Sequence of chain 1.A:
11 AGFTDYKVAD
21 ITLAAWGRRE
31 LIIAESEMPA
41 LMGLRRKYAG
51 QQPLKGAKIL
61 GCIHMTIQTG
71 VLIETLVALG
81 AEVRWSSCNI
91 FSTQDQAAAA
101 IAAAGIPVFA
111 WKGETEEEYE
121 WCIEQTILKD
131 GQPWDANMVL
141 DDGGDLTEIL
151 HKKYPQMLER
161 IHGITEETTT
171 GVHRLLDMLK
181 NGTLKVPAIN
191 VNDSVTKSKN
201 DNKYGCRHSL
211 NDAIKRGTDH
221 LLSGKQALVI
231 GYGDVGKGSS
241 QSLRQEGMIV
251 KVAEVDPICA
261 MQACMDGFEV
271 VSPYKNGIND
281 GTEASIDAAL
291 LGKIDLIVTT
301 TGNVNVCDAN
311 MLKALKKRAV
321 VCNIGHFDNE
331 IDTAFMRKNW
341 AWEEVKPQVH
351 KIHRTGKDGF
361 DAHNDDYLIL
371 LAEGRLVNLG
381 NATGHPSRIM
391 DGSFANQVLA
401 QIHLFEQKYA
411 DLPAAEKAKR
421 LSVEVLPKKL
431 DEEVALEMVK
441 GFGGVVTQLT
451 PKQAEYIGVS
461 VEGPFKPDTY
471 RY

Binding-site contacts:
Ligand atom C06 contacts residue VAL18 of chain 1.A at 3.1 Å (hydrophobic).
Ligand atom N01 contacts residue GLU118 of chain 1.A at 2.8 Å (salt-bridge).
Ligand atom C02 contacts residue GLU118 of chain 1.A at 3.9 Å.
Ligand atom C07 contacts residue ALA19 of chain 1.A at 3.6 Å (hydrophobic).
Ligand atom C07 contacts residue VAL18 of chain 1.A at 3.6 Å (hydrophobic).
Ligand atom O08 contacts residue TRP111 of chain 1.A at 4.3 Å.
Ligand atom C05 contacts residue TRP111 of chain 1.A at 3.6 Å (hydrophobic).
Ligand atom N01 contacts residue TRP111 of chain 1.A at 4.5 Å.
Ligand atom C06 contacts residue ALA19 of chain 1.A at 4.1 Å (hydrophobic).
Ligand atom C05 contacts residue LYS17 of chain 1.A at 3.5 Å.
Ligand atom C06 contacts residue LYS17 of chain 1.A at 4.0 Å.
Ligand atom C04 contacts residue TRP111 of chain 1.A at 4.0 Å (hydrophobic).
Ligand atom C05 contacts residue VAL18 of chain 1.A at 4.5 Å (hydrophobic).
Ligand atom C02 contacts residue TRP111 of chain 1.A at 4.2 Å (hydrophobic).
Ligand atom C04 contacts residue LYS17 of chain 1.A at 4.1 Å.
Ligand atom C03 contacts residue TRP111 of chain 1.A at 3.7 Å (hydrophobic).
Ligand atom C06 contacts residue TRP111 of chain 1.A at 4.1 Å (hydrophobic).

The small molecule below binds the protein below.
Small molecule (SMILES): NC[C@H]1CCCCO1